A protein and the small-molecule ligand that binds it are described below.
Small molecule (SMILES): N[C@@H](CO)C(=O)O

Binding-site contacts:
Ligand atom OG contacts residue PRO78 of chain 2.A at 4.4 Å.
Ligand atom CB contacts residue PHE82 of chain 2.A at 4.2 Å (hydrophobic).
Ligand atom OG contacts residue PHE82 of chain 2.A at 3.1 Å.
Ligand atom N contacts residue ARG117 of chain 2.A at 3.9 Å.
Ligand atom C contacts residue ARG117 of chain 2.A at 4.0 Å.
Ligand atom CA contacts residue PHE114 of chain 2.A at 3.7 Å (hydrophobic).
Ligand atom N contacts residue PHE82 of chain 2.A at 3.1 Å.
Ligand atom OXT contacts residue ALA113 of chain 2.A at 4.3 Å.
Ligand atom C contacts residue ALA113 of chain 2.A at 3.9 Å (hydrophobic).
Ligand atom CB contacts residue PHE114 of chain 2.A at 4.2 Å (hydrophobic).
Ligand atom C contacts residue PHE114 of chain 2.A at 4.2 Å (hydrophobic).
Ligand atom CA contacts residue PHE82 of chain 2.A at 4.1 Å (hydrophobic).
Ligand atom O contacts residue PHE114 of chain 2.A at 4.2 Å.
Ligand atom N contacts residue PHE114 of chain 2.A at 2.8 Å.
Ligand atom N contacts residue ALA113 of chain 2.A at 4.3 Å.
Ligand atom OXT contacts residue ARG117 of chain 2.A at 3.4 Å.
Ligand atom OG contacts residue PHE114 of chain 2.A at 4.2 Å.
Ligand atom CA contacts residue ALA113 of chain 2.A at 4.4 Å (hydrophobic).
Ligand atom OXT contacts residue PHE82 of chain 2.A at 4.3 Å.
Ligand atom O contacts residue ALA113 of chain 2.A at 3.7 Å.
Ligand atom O contacts residue ASN109 of chain 2.A at 4.3 Å.

Sequence of chain 2.A:
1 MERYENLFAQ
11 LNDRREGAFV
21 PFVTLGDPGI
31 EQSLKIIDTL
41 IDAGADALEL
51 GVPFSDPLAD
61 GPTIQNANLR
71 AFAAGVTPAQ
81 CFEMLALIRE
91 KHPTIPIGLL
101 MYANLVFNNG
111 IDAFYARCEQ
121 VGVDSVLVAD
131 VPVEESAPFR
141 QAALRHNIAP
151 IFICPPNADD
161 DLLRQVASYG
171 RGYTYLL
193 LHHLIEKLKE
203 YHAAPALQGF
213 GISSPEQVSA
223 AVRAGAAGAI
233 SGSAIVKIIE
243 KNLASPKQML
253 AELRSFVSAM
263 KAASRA